The small molecule below binds the protein below.
Small molecule (SMILES): CC(=O)N[C@@H]1[C@@H](O)[C@H](O[C@@H]2O[C@H](CO)[C@@H](O[C@@H]3O[C@H](CO)[C@@H](O)[C@H](O)[C@H]3NC(C)=O)[C@H](O)[C@H]2NC(C)=O)[C@@H](CO)O[C@@H]1O

Sequence of chain 1.A:
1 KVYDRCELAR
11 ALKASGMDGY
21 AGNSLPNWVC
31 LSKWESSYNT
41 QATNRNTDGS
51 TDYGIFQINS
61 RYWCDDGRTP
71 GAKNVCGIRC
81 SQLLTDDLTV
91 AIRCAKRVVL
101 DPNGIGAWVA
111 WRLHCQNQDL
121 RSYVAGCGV

Binding-site contacts:
Ligand atom C5 contacts residue GLN57 of chain 1.A at 3.7 Å.
Ligand atom O7 contacts residue ASN59 of chain 1.A at 2.7 Å (h-bond).
Ligand atom C8 contacts residue VAL109 of chain 1.A at 3.4 Å (hydrophobic).
Ligand atom N2 contacts residue ALA107 of chain 1.A at 3.1 Å (h-bond).
Ligand atom C4 contacts residue TYR62 of chain 1.A at 4.0 Å (hydrophobic).
Ligand atom O6 contacts residue ALA107 of chain 1.A at 3.7 Å.
Ligand atom C6 contacts residue TYR62 of chain 1.A at 3.9 Å (hydrophobic).
Ligand atom C3 contacts residue ALA107 of chain 1.A at 3.7 Å (hydrophobic).
Ligand atom N2 contacts residue ASN46 of chain 1.A at 4.0 Å.
Ligand atom C2 contacts residue VAL109 of chain 1.A at 3.4 Å (hydrophobic).
Ligand atom O6 contacts residue GLU35 of chain 1.A at 3.2 Å (salt-bridge).
Ligand atom O6 contacts residue TRP63 of chain 1.A at 3.5 Å.
Ligand atom O5 contacts residue ASP52 of chain 1.A at 2.6 Å (salt-bridge).
Ligand atom O7 contacts residue TRP63 of chain 1.A at 3.1 Å.
Ligand atom C5 contacts residue TYR62 of chain 1.A at 3.9 Å (hydrophobic).
Ligand atom O7 contacts residue ILE58 of chain 1.A at 3.6 Å.
Ligand atom C2 contacts residue ALA107 of chain 1.A at 3.4 Å (hydrophobic).
Ligand atom O6 contacts residue TRP108 of chain 1.A at 3.6 Å.
Ligand atom C8 contacts residue ALA107 of chain 1.A at 3.8 Å (hydrophobic).
Ligand atom O6 contacts residue TYR62 of chain 1.A at 2.7 Å.
Ligand atom O6 contacts residue ASP101 of chain 1.A at 2.4 Å (salt-bridge).
Ligand atom C1 contacts residue TYR62 of chain 1.A at 3.8 Å (hydrophobic).
Ligand atom O1 contacts residue ASP52 of chain 1.A at 2.4 Å (salt-bridge).
Ligand atom C6 contacts residue ASP101 of chain 1.A at 3.2 Å.
Ligand atom C6 contacts residue TRP63 of chain 1.A at 3.4 Å (hydrophobic).
Ligand atom C1 contacts residue ASP52 of chain 1.A at 2.7 Å.
Ligand atom O4 contacts residue ASN59 of chain 1.A at 3.4 Å.
Ligand atom O1 contacts residue ASN46 of chain 1.A at 3.0 Å (h-bond).
Ligand atom C7 contacts residue TRP63 of chain 1.A at 3.7 Å (hydrophobic).
Ligand atom C6 contacts residue GLN57 of chain 1.A at 3.3 Å.
Ligand atom C7 contacts residue ASN59 of chain 1.A at 3.8 Å.
Ligand atom C3 contacts residue VAL109 of chain 1.A at 3.7 Å (hydrophobic).
Ligand atom C6 contacts residue GLU35 of chain 1.A at 3.9 Å.
Ligand atom C8 contacts residue TRP108 of chain 1.A at 3.4 Å (hydrophobic).
Ligand atom O3 contacts residue VAL109 of chain 1.A at 3.6 Å.
Ligand atom C5 contacts residue ASP52 of chain 1.A at 3.3 Å.
Ligand atom O6 contacts residue VAL109 of chain 1.A at 3.1 Å (h-bond).
Ligand atom C1 contacts residue ALA107 of chain 1.A at 3.5 Å (hydrophobic).
Ligand atom O3 contacts residue TRP63 of chain 1.A at 3.1 Å (h-bond).
Ligand atom O7 contacts residue ASN103 of chain 1.A at 3.1 Å (h-bond).